Sequence of chain 1.A:
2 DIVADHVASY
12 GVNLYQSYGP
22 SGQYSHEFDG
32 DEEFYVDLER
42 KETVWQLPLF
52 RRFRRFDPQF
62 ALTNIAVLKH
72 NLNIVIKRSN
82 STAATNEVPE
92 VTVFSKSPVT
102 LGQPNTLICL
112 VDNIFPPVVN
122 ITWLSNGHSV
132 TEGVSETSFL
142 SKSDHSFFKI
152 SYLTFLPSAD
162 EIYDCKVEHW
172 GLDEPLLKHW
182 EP

This small molecule binds to this protein.
Small molecule (SMILES): CC(=O)N[C@@H]1[C@@H](O)[C@H](O)[C@@H](CO)O[C@H]1O

Binding-site contacts:
Ligand atom C4 contacts residue ASN121 of chain 1.A at 4.2 Å.
Ligand atom C7 contacts residue GLU169 of chain 1.A at 4.0 Å.
Ligand atom C7 contacts residue ASN121 of chain 1.A at 3.6 Å.
Ligand atom O7 contacts residue GLU169 of chain 1.A at 3.5 Å.
Ligand atom C5 contacts residue ASN121 of chain 1.A at 3.6 Å.
Ligand atom C8 contacts residue GLU169 of chain 1.A at 3.6 Å.
Ligand atom O7 contacts residue ASN121 of chain 1.A at 3.9 Å.
Ligand atom N2 contacts residue ASN121 of chain 1.A at 2.9 Å (h-bond).
Ligand atom C3 contacts residue ASN121 of chain 1.A at 3.8 Å.
Ligand atom C8 contacts residue HIS170 of chain 1.A at 3.9 Å.
Ligand atom C7 contacts residue TRP171 of chain 1.A at 4.4 Å (hydrophobic).
Ligand atom O5 contacts residue ASN121 of chain 1.A at 2.3 Å (h-bond).
Ligand atom C8 contacts residue TRP171 of chain 1.A at 3.7 Å (hydrophobic).
Ligand atom C2 contacts residue ASN121 of chain 1.A at 2.5 Å.
Ligand atom O7 contacts residue HIS170 of chain 1.A at 4.5 Å.
Ligand atom C1 contacts residue ASN121 of chain 1.A at 1.4 Å.